Binding-site contacts:
Ligand atom PB contacts residue LYS51 of chain 1.G at 3.5 Å.
Ligand atom O3A contacts residue GLY50 of chain 1.G at 3.4 Å (h-bond).
Ligand atom O1B contacts residue VAL49 of chain 1.G at 3.1 Å (h-bond).
Ligand atom O2' contacts residue TRP10 of chain 1.G at 3.3 Å (h-bond).
Ligand atom N9 contacts residue LEU214 of chain 1.G at 2.9 Å.
Ligand atom N6 contacts residue VAL19 of chain 1.G at 2.8 Å (h-bond).
Ligand atom C8 contacts residue LEU214 of chain 1.G at 3.3 Å (hydrophobic).
Ligand atom O2G contacts residue ARG47 of chain 1.G at 2.6 Å (salt-bridge).
Ligand atom C8 contacts residue GLY48 of chain 1.G at 3.5 Å.
Ligand atom O1A contacts residue THR52 of chain 1.G at 3.3 Å (h-bond).
Ligand atom N7 contacts residue GLY50 of chain 1.G at 3.2 Å (h-bond).
Ligand atom C1' contacts residue LEU214 of chain 1.G at 3.3 Å (hydrophobic).
Ligand atom O1B contacts residue GLY50 of chain 1.G at 2.9 Å (h-bond).
Ligand atom S1G contacts residue LYS51 of chain 1.G at 2.8 Å (salt-bridge).
Ligand atom C4 contacts residue LEU214 of chain 1.G at 3.2 Å (hydrophobic).
Ligand atom O2B contacts residue LYS51 of chain 1.G at 3.5 Å (salt-bridge).
Ligand atom C6 contacts residue VAL19 of chain 1.G at 3.5 Å (hydrophobic).
Ligand atom O2' contacts residue ALA7 of chain 1.G at 2.8 Å (h-bond).
Ligand atom O1A contacts residue SER53 of chain 1.G at 2.6 Å (h-bond).
Ligand atom O3B contacts residue GLY48 of chain 1.G at 3.1 Å (h-bond).
Ligand atom C2 contacts residue PRO12 of chain 1.G at 3.4 Å (hydrophobic).
Ligand atom C2 contacts residue VAL19 of chain 1.G at 3.5 Å (hydrophobic).
Ligand atom O1A contacts residue GLY50 of chain 1.G at 3.1 Å.
Ligand atom N6 contacts residue VAL49 of chain 1.G at 3.2 Å (h-bond).
Ligand atom PA contacts residue ARG11 of chain 1.G at 3.5 Å.
Ligand atom O2A contacts residue ARG215 of chain 1.G at 3.4 Å (salt-bridge).
Ligand atom O3' contacts residue ALA7 of chain 1.G at 2.7 Å (h-bond).
Ligand atom N1 contacts residue VAL18 of chain 1.G at 3.5 Å.
Ligand atom O4' contacts residue LEU218 of chain 1.G at 3.1 Å.
Ligand atom O2B contacts residue THR52 of chain 1.G at 2.8 Å (h-bond).
Ligand atom O2G contacts residue GLY48 of chain 1.G at 3.6 Å (h-bond).
Ligand atom N1 contacts residue VAL19 of chain 1.G at 2.6 Å (h-bond).
Ligand atom O2A contacts residue THR52 of chain 1.G at 3.4 Å.
Ligand atom O2A contacts residue ARG11 of chain 1.G at 3.2 Å (salt-bridge).
Ligand atom O2G contacts residue ARG215 of chain 1.G at 3.2 Å (salt-bridge).
Ligand atom O1A contacts residue ARG11 of chain 1.G at 3.0 Å (salt-bridge).
Ligand atom N7 contacts residue VAL49 of chain 1.G at 3.3 Å.
Ligand atom C1' contacts residue LEU218 of chain 1.G at 3.5 Å (hydrophobic).
Ligand atom O1B contacts residue LYS51 of chain 1.G at 2.8 Å (salt-bridge).
Ligand atom O3G contacts residue ARG215 of chain 1.G at 2.9 Å (salt-bridge).

Sequence of chain 1.G:
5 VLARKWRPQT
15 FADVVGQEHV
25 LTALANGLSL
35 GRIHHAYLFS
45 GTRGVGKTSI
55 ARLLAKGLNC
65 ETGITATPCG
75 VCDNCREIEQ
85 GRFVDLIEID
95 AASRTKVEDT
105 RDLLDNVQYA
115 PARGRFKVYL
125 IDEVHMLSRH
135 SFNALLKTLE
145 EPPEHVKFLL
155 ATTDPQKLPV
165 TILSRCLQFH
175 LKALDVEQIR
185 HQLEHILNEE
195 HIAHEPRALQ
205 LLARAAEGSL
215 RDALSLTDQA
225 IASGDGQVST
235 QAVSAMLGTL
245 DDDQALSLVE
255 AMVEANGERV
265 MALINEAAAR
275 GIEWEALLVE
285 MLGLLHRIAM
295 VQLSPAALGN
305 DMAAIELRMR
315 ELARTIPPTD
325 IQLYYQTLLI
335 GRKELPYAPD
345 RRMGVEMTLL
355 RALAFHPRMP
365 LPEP

A small-molecule ligand and the protein it binds are described below.
Small molecule (SMILES): Nc1ncnc2c1ncn2[C@@H]1O[C@H](COP(=O)(O)OP(=O)(O)OP(O)(O)=S)[C@@H](O)[C@H]1O